Sequence of chain 1.A:
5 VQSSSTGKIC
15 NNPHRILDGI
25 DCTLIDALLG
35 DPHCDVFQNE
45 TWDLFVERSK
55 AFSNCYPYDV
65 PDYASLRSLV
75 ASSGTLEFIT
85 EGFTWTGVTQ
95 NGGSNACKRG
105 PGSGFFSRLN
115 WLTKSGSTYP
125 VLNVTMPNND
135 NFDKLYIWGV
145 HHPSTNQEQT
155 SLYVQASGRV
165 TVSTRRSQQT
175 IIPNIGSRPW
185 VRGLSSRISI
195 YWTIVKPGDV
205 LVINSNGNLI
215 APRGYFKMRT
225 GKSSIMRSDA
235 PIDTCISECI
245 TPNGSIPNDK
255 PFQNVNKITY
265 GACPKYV

Binding-site contacts:
Ligand atom C8 contacts residue ASN127 of chain 1.A at 4.1 Å.
Ligand atom O5 contacts residue ASN127 of chain 1.A at 2.3 Å (h-bond).
Ligand atom C8 contacts residue ASN208 of chain 1.A at 4.4 Å.
Ligand atom C2 contacts residue ASN127 of chain 1.A at 2.3 Å.
Ligand atom C1 contacts residue ASN127 of chain 1.A at 1.4 Å.
Ligand atom C3 contacts residue ASN127 of chain 1.A at 3.7 Å.
Ligand atom C7 contacts residue ASN127 of chain 1.A at 3.2 Å.
Ligand atom N2 contacts residue ASN127 of chain 1.A at 2.7 Å (h-bond).
Ligand atom C4 contacts residue ASN127 of chain 1.A at 4.1 Å.
Ligand atom C5 contacts residue ASN127 of chain 1.A at 3.6 Å.
Ligand atom O7 contacts residue ASN127 of chain 1.A at 3.4 Å (h-bond).

This protein binds this small molecule.
Small molecule (SMILES): CC(=O)N[C@@H]1[C@@H](O)[C@H](O)[C@@H](CO)O[C@H]1O